A small-molecule ligand and the protein it binds are described below.
Small molecule (SMILES): CC(=O)N1c2ccc(-c3ccc(C(=O)O)cc3)cc2[C@H](Nc2ccc(Cl)cc2)C[C@@H]1C

Binding-site contacts:
Ligand atom C15 contacts residue PRO52 of chain 1.A at 3.5 Å (hydrophobic).
Ligand atom C17 contacts residue ASN110 of chain 1.A at 4.0 Å.
Ligand atom O1 contacts residue CYS106 of chain 1.A at 3.8 Å.
Ligand atom C17 contacts residue ILE116 of chain 1.A at 3.7 Å (hydrophobic).
Ligand atom C22 contacts residue LYS61 of chain 1.A at 3.5 Å.
Ligand atom C11 contacts residue LEU62 of chain 1.A at 3.9 Å (hydrophobic).
Ligand atom C14 contacts residue LEU62 of chain 1.A at 3.9 Å (hydrophobic).
Ligand atom C18 contacts residue PHE53 of chain 1.A at 3.6 Å (hydrophobic).
Ligand atom C1 contacts residue LEU64 of chain 1.A at 3.7 Å (hydrophobic).
Ligand atom C20 contacts residue TRP51 of chain 1.A at 3.7 Å (hydrophobic).
Ligand atom C2 contacts residue ASN110 of chain 1.A at 3.4 Å.
Ligand atom O3 contacts residue LYS61 of chain 1.A at 4.0 Å.
Ligand atom C15 contacts residue LEU62 of chain 1.A at 4.0 Å (hydrophobic).
Ligand atom C16 contacts residue LEU62 of chain 1.A at 4.0 Å (hydrophobic).
Ligand atom C14 contacts residue PRO52 of chain 1.A at 3.3 Å (hydrophobic).
Ligand atom C23 contacts residue TRP51 of chain 1.A at 4.0 Å (hydrophobic).
Ligand atom C8 contacts residue TRP51 of chain 1.A at 3.9 Å (hydrophobic).
Ligand atom C23 contacts residue LYS61 of chain 1.A at 3.6 Å.
Ligand atom CL1 contacts residue TRP51 of chain 1.A at 4.0 Å.
Ligand atom C15 contacts residue VAL57 of chain 1.A at 4.0 Å (hydrophobic).
Ligand atom C1 contacts residue ASN110 of chain 1.A at 3.8 Å.
Ligand atom N2 contacts residue ILE116 of chain 1.A at 4.0 Å.
Ligand atom C21 contacts residue TRP51 of chain 1.A at 3.8 Å (hydrophobic).
Ligand atom C13 contacts residue LEU62 of chain 1.A at 3.8 Å (hydrophobic).
Ligand atom C3 contacts residue ASN110 of chain 1.A at 3.7 Å.
Ligand atom C19 contacts residue TRP51 of chain 1.A at 3.9 Å (hydrophobic).
Ligand atom C24 contacts residue TRP51 of chain 1.A at 4.0 Å (hydrophobic).
Ligand atom O2 contacts residue LYS61 of chain 1.A at 3.1 Å (salt-bridge).
Ligand atom C7 contacts residue TRP51 of chain 1.A at 3.6 Å (hydrophobic).
Ligand atom O1 contacts residue ILE116 of chain 1.A at 4.0 Å.
Ligand atom C18 contacts residue PRO52 of chain 1.A at 4.0 Å (hydrophobic).
Ligand atom C19 contacts residue LEU62 of chain 1.A at 4.0 Å (hydrophobic).
Ligand atom C13 contacts residue PRO52 of chain 1.A at 4.0 Å (hydrophobic).
Ligand atom C22 contacts residue TRP51 of chain 1.A at 3.9 Å (hydrophobic).
Ligand atom C1 contacts residue TYR109 of chain 1.A at 4.0 Å (hydrophobic).
Ligand atom C12 contacts residue LEU62 of chain 1.A at 3.8 Å (hydrophobic).
Ligand atom O1 contacts residue ASN110 of chain 1.A at 3.0 Å (h-bond).
Ligand atom C18 contacts residue ILE116 of chain 1.A at 3.8 Å (hydrophobic).
Ligand atom C25 contacts residue LYS61 of chain 1.A at 3.3 Å.
Ligand atom C20 contacts residue LEU62 of chain 1.A at 3.5 Å (hydrophobic).

Sequence of chain 1.A:
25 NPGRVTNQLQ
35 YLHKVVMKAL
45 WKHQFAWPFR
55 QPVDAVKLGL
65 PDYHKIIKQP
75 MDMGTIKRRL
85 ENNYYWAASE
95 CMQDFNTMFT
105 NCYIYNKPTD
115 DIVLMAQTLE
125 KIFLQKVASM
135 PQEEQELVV